The small molecule below binds the protein below.
Small molecule (SMILES): OC[C@H]1O[C@@H](O[C@H]2[C@H](O)[C@@H](O)[C@H](O)O[C@@H]2CO)[C@H](O)[C@@H](O)[C@@H]1O

Sequence of chain 1.C:
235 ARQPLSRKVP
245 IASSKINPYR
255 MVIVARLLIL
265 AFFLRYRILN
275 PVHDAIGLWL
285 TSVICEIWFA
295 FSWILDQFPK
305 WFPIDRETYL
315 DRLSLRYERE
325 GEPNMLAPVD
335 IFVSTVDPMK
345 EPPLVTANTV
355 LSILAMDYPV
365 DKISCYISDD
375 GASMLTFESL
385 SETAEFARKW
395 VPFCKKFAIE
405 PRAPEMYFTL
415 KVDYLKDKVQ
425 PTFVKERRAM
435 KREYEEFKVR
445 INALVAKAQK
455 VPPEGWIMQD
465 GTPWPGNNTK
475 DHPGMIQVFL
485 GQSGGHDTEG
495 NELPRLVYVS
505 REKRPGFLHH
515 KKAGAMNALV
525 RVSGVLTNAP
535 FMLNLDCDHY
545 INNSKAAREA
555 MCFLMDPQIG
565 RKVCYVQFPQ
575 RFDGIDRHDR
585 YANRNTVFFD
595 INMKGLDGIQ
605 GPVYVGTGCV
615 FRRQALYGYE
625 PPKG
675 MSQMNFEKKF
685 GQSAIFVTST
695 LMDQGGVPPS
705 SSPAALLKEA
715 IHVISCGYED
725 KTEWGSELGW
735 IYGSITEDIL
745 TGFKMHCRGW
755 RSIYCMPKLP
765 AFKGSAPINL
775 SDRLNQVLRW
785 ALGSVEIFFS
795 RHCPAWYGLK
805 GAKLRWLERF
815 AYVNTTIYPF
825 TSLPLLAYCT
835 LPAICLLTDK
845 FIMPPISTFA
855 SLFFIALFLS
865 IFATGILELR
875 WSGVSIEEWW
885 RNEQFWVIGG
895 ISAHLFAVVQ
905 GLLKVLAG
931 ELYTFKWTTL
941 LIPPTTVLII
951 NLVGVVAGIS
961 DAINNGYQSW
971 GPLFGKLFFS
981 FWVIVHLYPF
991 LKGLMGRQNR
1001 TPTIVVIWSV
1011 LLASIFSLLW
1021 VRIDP

Binding-site contacts:
Ligand atom C3 contacts residue TRP784 of chain 1.C at 4.2 Å (hydrophobic).
Ligand atom C2 contacts residue ILE743 of chain 1.C at 4.2 Å (hydrophobic).
Ligand atom O6 contacts residue THR819 of chain 1.C at 3.9 Å.
Ligand atom C6 contacts residue THR819 of chain 1.C at 3.7 Å.
Ligand atom O6 contacts residue TRP784 of chain 1.C at 3.4 Å.
Ligand atom C6 contacts residue TYR822 of chain 1.C at 4.3 Å (hydrophobic).
Ligand atom O3 contacts residue ILE743 of chain 1.C at 3.4 Å.
Ligand atom O4 contacts residue GLY610 of chain 1.C at 3.8 Å.
Ligand atom C5 contacts residue TRP784 of chain 1.C at 4.5 Å (hydrophobic).
Ligand atom O2 contacts residue SER788 of chain 1.C at 4.4 Å.
Ligand atom O4 contacts residue VAL609 of chain 1.C at 4.0 Å.
Ligand atom C3 contacts residue ILE743 of chain 1.C at 3.8 Å (hydrophobic).
Ligand atom O3 contacts residue TRP784 of chain 1.C at 3.2 Å.
Ligand atom O5 contacts residue PHE592 of chain 1.C at 4.4 Å.
Ligand atom O2 contacts residue TYR822 of chain 1.C at 4.5 Å.
Ligand atom O6 contacts residue ASN589 of chain 1.C at 4.3 Å.
Ligand atom O3 contacts residue ASN589 of chain 1.C at 4.5 Å.
Ligand atom O2 contacts residue THR819 of chain 1.C at 3.8 Å.
Ligand atom O6 contacts residue PHE592 of chain 1.C at 3.2 Å.
Ligand atom C1 contacts residue TRP784 of chain 1.C at 4.5 Å (hydrophobic).
Ligand atom O4 contacts residue ASP742 of chain 1.C at 4.2 Å.
Ligand atom C5 contacts residue TYR822 of chain 1.C at 4.3 Å (hydrophobic).
Ligand atom O4 contacts residue TYR822 of chain 1.C at 4.1 Å.
Ligand atom C4 contacts residue TRP784 of chain 1.C at 4.5 Å (hydrophobic).
Ligand atom O2 contacts residue ILE743 of chain 1.C at 3.3 Å.
Ligand atom C6 contacts residue PHE592 of chain 1.C at 4.2 Å (hydrophobic).
Ligand atom C6 contacts residue TRP784 of chain 1.C at 3.6 Å (hydrophobic).
Ligand atom O4 contacts residue TRP784 of chain 1.C at 4.2 Å.
Ligand atom O5 contacts residue TRP784 of chain 1.C at 3.8 Å.